Sequence of chain 1.B:
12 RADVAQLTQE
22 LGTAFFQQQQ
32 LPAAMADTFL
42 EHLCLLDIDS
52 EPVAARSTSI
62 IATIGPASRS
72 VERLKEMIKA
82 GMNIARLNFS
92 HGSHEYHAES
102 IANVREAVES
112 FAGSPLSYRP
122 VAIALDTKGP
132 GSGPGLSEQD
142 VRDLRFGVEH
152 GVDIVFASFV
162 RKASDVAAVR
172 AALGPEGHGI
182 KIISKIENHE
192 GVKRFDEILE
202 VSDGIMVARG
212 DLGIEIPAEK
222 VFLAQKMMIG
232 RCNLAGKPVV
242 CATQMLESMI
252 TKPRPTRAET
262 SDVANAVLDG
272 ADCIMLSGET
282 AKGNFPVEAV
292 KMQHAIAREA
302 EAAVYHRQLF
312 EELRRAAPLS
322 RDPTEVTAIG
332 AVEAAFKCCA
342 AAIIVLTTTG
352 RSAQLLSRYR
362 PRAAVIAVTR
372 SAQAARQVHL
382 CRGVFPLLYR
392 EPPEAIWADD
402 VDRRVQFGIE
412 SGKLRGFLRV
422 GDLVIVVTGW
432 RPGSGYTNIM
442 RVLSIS

A protein and the small-molecule ligand that binds it are described below.
Small molecule (SMILES): O=P(O)(O)OC[C@H]1O[C@](O)(COP(=O)(O)O)[C@@H](O)[C@@H]1O

Binding-site contacts:
Ligand atom O3 contacts residue ARG432 of chain 1.B at 2.8 Å (salt-bridge).
Ligand atom O5 contacts residue LEU347 of chain 1.B at 3.7 Å.
Ligand atom O3 contacts residue GLY430 of chain 1.B at 3.1 Å.
Ligand atom O6P contacts residue SER435 of chain 1.B at 3.2 Å (h-bond).
Ligand atom O1P contacts residue THR349 of chain 1.B at 3.8 Å.
Ligand atom O6P contacts residue GLY436 of chain 1.B at 2.8 Å (h-bond).
Ligand atom O1P contacts residue ARG405 of chain 1.B at 2.8 Å (salt-bridge).
Ligand atom O4 contacts residue GLY434 of chain 1.B at 2.6 Å (h-bond).
Ligand atom O5P contacts residue THR350 of chain 1.B at 2.7 Å (h-bond).
Ligand atom P2 contacts residue SER353 of chain 1.B at 3.7 Å.
Ligand atom O3 contacts residue TRP398 of chain 1.B at 3.6 Å.
Ligand atom P2 contacts residue THR348 of chain 1.B at 3.5 Å.
Ligand atom C6 contacts residue SER353 of chain 1.B at 3.7 Å.
Ligand atom P2 contacts residue SER435 of chain 1.B at 3.5 Å.
Ligand atom O1 contacts residue GLY434 of chain 1.B at 3.7 Å.
Ligand atom O2 contacts residue LEU347 of chain 1.B at 3.5 Å.
Ligand atom O5P contacts residue THR348 of chain 1.B at 3.6 Å.
Ligand atom C6 contacts residue LEU347 of chain 1.B at 3.6 Å (hydrophobic).
Ligand atom O3P contacts residue TRP398 of chain 1.B at 2.8 Å (h-bond).
Ligand atom O4 contacts residue THR438 of chain 1.B at 3.5 Å (h-bond).
Ligand atom O4 contacts residue TYR437 of chain 1.B at 2.8 Å (h-bond).
Ligand atom O2P contacts residue GLY434 of chain 1.B at 2.8 Å (h-bond).
Ligand atom O5P contacts residue SER435 of chain 1.B at 2.8 Å (h-bond).
Ligand atom C5 contacts residue GLY434 of chain 1.B at 3.5 Å.
Ligand atom O6P contacts residue SER353 of chain 1.B at 3.6 Å.
Ligand atom O4P contacts residue SER353 of chain 1.B at 2.6 Å (h-bond).
Ligand atom O4P contacts residue THR348 of chain 1.B at 2.6 Å (h-bond).
Ligand atom P2 contacts residue THR349 of chain 1.B at 3.6 Å.
Ligand atom O6 contacts residue THR349 of chain 1.B at 3.1 Å (h-bond).
Ligand atom O6 contacts residue THR348 of chain 1.B at 3.6 Å.
Ligand atom O2 contacts residue GLY430 of chain 1.B at 3.6 Å (h-bond).
Ligand atom O2P contacts residue PRO433 of chain 1.B at 3.6 Å.
Ligand atom C3 contacts residue ARG432 of chain 1.B at 3.3 Å.
Ligand atom O3P contacts residue ARG405 of chain 1.B at 2.8 Å (salt-bridge).
Ligand atom C3 contacts residue GLY434 of chain 1.B at 3.6 Å.
Ligand atom C4 contacts residue GLY434 of chain 1.B at 3.4 Å.
Ligand atom P1 contacts residue ARG405 of chain 1.B at 3.6 Å.
Ligand atom O5P contacts residue THR349 of chain 1.B at 3.3 Å (h-bond).
Ligand atom O4 contacts residue GLY436 of chain 1.B at 3.7 Å.
Ligand atom C6 contacts residue THR438 of chain 1.B at 3.4 Å.